Binding-site contacts:
Ligand atom CB contacts residue TYR99 of chain 1.A at 3.3 Å (hydrophobic).
Ligand atom N contacts residue TYR99 of chain 1.A at 3.1 Å (h-bond).
Ligand atom CG contacts residue GLU63 of chain 1.A at 3.5 Å.
Ligand atom OXT contacts residue TYR84 of chain 1.A at 3.1 Å (h-bond).
Ligand atom O contacts residue TYR7 of chain 1.A at 3.5 Å.
Ligand atom N contacts residue GLN30 of chain 1.D at 2.8 Å (h-bond).
Ligand atom CB contacts residue ASP77 of chain 1.A at 3.5 Å.
Ligand atom N contacts residue TYR7 of chain 1.A at 2.8 Å (h-bond).
Ligand atom CD1 contacts residue GLN155 of chain 1.A at 3.3 Å.
Ligand atom N contacts residue TYR171 of chain 1.A at 2.7 Å (h-bond).
Ligand atom CA contacts residue TYR7 of chain 1.A at 3.3 Å (hydrophobic).
Ligand atom O contacts residue VAL152 of chain 1.A at 3.3 Å.
Ligand atom CD2 contacts residue TYR159 of chain 1.A at 3.4 Å (hydrophobic).
Ligand atom OG contacts residue GLU63 of chain 1.A at 3.2 Å (salt-bridge).
Ligand atom CB contacts residue THR143 of chain 1.A at 3.5 Å.
Ligand atom O contacts residue LYS66 of chain 1.A at 3.4 Å.
Ligand atom C contacts residue ASP77 of chain 1.A at 3.5 Å.
Ligand atom O contacts residue TRP147 of chain 1.A at 3.3 Å.
Ligand atom O contacts residue LYS146 of chain 1.A at 2.8 Å (salt-bridge).
Ligand atom O contacts residue PHE97 of chain 1.E at 3.3 Å (h-bond).
Ligand atom CA contacts residue GLU63 of chain 1.A at 3.5 Å.
Ligand atom CA contacts residue GLN30 of chain 1.D at 3.4 Å.
Ligand atom CA contacts residue GLN155 of chain 1.A at 3.2 Å.
Ligand atom CG2 contacts residue ASP77 of chain 1.A at 3.5 Å.
Ligand atom CB contacts residue PHE97 of chain 1.E at 3.5 Å (hydrophobic).
Ligand atom OG contacts residue LYS66 of chain 1.A at 3.3 Å (salt-bridge).
Ligand atom N contacts residue GLU63 of chain 1.A at 3.0 Å (salt-bridge).
Ligand atom CA contacts residue ASP77 of chain 1.A at 3.2 Å.
Ligand atom O contacts residue TYR159 of chain 1.A at 2.6 Å (h-bond).
Ligand atom O contacts residue GLN30 of chain 1.D at 2.7 Å (h-bond).
Ligand atom N contacts residue ASP77 of chain 1.A at 2.8 Å (salt-bridge).
Ligand atom CD1 contacts residue TYR99 of chain 1.A at 3.5 Å (hydrophobic).
Ligand atom O contacts residue SER96 of chain 1.E at 3.5 Å.
Ligand atom O contacts residue TRP147 of chain 1.A at 3.1 Å (h-bond).
Ligand atom N contacts residue GLN155 of chain 1.A at 2.8 Å (h-bond).
Ligand atom OXT contacts residue THR143 of chain 1.A at 2.8 Å (h-bond).
Ligand atom C contacts residue TYR7 of chain 1.A at 3.3 Å (hydrophobic).
Ligand atom O contacts residue HIS70 of chain 1.A at 3.2 Å.
Ligand atom N contacts residue TYR7 of chain 1.A at 3.5 Å (h-bond).
Ligand atom O contacts residue LYS66 of chain 1.A at 3.0 Å (salt-bridge).

Sequence of chain 1.E:
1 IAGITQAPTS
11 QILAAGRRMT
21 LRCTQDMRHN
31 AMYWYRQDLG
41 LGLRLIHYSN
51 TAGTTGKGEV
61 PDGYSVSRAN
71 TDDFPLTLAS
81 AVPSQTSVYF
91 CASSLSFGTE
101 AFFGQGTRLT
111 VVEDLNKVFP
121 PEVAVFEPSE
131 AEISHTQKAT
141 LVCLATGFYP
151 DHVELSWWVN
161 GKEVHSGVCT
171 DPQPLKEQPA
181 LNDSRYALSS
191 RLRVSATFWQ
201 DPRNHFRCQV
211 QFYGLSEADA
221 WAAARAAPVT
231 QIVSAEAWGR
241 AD

Sequence of chain 1.D:
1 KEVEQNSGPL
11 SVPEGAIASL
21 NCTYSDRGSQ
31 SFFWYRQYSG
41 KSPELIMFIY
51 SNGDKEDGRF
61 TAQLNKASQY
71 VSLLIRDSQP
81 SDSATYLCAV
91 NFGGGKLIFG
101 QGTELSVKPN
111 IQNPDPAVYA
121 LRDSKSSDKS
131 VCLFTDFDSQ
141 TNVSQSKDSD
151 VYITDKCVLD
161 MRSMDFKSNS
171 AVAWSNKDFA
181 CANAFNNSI

The small molecule below binds the protein below.
Small molecule (SMILES): CC[C@H](C)[C@H](NC(=O)CNC(=O)[C@H](CC(C)C)NC(=O)[C@H](CCSC)NC(=O)[C@@H](N)CO)C(=O)NCC(=O)N[C@H](C(=O)N[C@H](C(=O)N1CCC[C@H]1C(=O)N[C@H](C(=O)O)C(C)C)C(C)C)[C@@H](C)CC

Sequence of chain 1.A:
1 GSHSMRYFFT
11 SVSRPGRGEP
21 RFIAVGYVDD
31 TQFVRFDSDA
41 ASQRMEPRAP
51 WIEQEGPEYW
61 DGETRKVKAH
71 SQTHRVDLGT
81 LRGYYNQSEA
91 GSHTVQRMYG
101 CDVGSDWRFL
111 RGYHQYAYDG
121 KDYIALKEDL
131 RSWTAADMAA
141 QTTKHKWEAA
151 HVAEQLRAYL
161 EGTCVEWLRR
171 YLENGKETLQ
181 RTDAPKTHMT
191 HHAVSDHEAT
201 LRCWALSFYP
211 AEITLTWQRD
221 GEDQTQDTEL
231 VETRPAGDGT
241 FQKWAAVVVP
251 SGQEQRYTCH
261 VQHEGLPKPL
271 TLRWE